Sequence of chain 1.B:
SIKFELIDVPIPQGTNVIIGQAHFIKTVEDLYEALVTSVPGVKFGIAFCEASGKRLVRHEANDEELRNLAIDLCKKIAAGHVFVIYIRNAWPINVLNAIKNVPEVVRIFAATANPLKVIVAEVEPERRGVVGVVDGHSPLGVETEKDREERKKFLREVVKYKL

Binding-site contacts:
Ligand atom N3 contacts residue PHE28 of chain 1.B at 3.9 Å.
Ligand atom O4' contacts residue PHE28 of chain 1.B at 3.2 Å.
Ligand atom O5' contacts residue PHE28 of chain 1.B at 3.1 Å (h-bond).
Ligand atom N6 contacts residue TRP95 of chain 1.C at 3.9 Å.
Ligand atom N6 contacts residue VAL163 of chain 1.C at 3.1 Å.
Ligand atom C8 contacts residue TRP95 of chain 1.C at 4.0 Å (hydrophobic).
Ligand atom C2 contacts residue TRP95 of chain 1.C at 3.2 Å (hydrophobic).
Ligand atom N7 contacts residue PHE28 of chain 1.B at 3.7 Å.
Ligand atom N9 contacts residue PHE28 of chain 1.B at 3.7 Å.
Ligand atom O2' contacts residue HIS27 of chain 1.B at 3.8 Å.
Ligand atom C2 contacts residue ILE97 of chain 1.C at 3.7 Å (hydrophobic).
Ligand atom C6 contacts residue TRP95 of chain 1.C at 3.5 Å (hydrophobic).
Ligand atom N1 contacts residue TRP95 of chain 1.C at 3.4 Å (h-bond).
Ligand atom O3' contacts residue ASN118 of chain 1.C at 3.6 Å.
Ligand atom C4 contacts residue TRP95 of chain 1.C at 3.5 Å (hydrophobic).
Ligand atom C2 contacts residue TYR165 of chain 1.C at 3.5 Å (hydrophobic).
Ligand atom O2' contacts residue THR116 of chain 1.C at 3.6 Å.
Ligand atom N1 contacts residue TYR165 of chain 1.C at 2.7 Å (h-bond).
Ligand atom O2' contacts residue ASN20 of chain 1.C at 2.4 Å (h-bond).
Ligand atom C8 contacts residue PHE28 of chain 1.B at 3.7 Å (hydrophobic).
Ligand atom C4' contacts residue PHE28 of chain 1.B at 4.0 Å (hydrophobic).
Ligand atom O3' contacts residue THR116 of chain 1.C at 3.9 Å.
Ligand atom C6 contacts residue PHE28 of chain 1.B at 3.9 Å (hydrophobic).
Ligand atom N6 contacts residue TYR165 of chain 1.C at 3.4 Å (h-bond).
Ligand atom C1' contacts residue HIS27 of chain 1.B at 4.0 Å.
Ligand atom C5' contacts residue HIS85 of chain 1.B at 3.9 Å.
Ligand atom C5 contacts residue PHE28 of chain 1.B at 3.6 Å (hydrophobic).
Ligand atom C4 contacts residue PHE28 of chain 1.B at 3.6 Å (hydrophobic).
Ligand atom C5 contacts residue TRP95 of chain 1.C at 3.7 Å (hydrophobic).
Ligand atom O4' contacts residue HIS27 of chain 1.B at 4.0 Å.
Ligand atom C5' contacts residue SER56 of chain 1.B at 4.1 Å.
Ligand atom N7 contacts residue TRP95 of chain 1.C at 3.8 Å.
Ligand atom N3 contacts residue TRP95 of chain 1.C at 3.4 Å.
Ligand atom O5' contacts residue HIS85 of chain 1.B at 3.1 Å (h-bond).
Ligand atom C6 contacts residue TYR165 of chain 1.C at 3.5 Å (hydrophobic).
Ligand atom C2' contacts residue ASN20 of chain 1.C at 3.2 Å.
Ligand atom O2' contacts residue ALA117 of chain 1.C at 3.5 Å (h-bond).
Ligand atom C1' contacts residue PHE28 of chain 1.B at 3.9 Å (hydrophobic).
Ligand atom N9 contacts residue TRP95 of chain 1.C at 3.8 Å.
Ligand atom O3' contacts residue ALA117 of chain 1.C at 3.1 Å (h-bond).

This protein binds this small molecule.
Small molecule (SMILES): Nc1ncnc2c1ncn2[C@@H]1O[C@H](CO)[C@@H](O)[C@H]1O

Sequence of chain 1.C:
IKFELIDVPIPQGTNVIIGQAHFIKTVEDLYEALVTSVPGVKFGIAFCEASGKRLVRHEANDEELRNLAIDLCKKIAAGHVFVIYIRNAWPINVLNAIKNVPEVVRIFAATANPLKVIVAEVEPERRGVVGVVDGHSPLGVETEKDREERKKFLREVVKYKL